A protein and the small-molecule ligand that binds it are described below.
Small molecule (SMILES): c1ccc(-c2cnc[nH]2)cc1

Sequence of chain 1.A:
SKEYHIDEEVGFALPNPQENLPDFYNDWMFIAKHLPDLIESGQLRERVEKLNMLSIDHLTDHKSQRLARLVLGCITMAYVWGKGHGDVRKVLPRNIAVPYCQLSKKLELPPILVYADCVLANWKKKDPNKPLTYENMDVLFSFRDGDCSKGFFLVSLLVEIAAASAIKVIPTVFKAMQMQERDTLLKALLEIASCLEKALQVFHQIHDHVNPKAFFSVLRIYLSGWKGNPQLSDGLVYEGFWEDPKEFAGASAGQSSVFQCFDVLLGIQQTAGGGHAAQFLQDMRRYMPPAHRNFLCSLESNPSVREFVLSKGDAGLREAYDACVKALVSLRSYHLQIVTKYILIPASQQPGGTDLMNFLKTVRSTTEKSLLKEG

Binding-site contacts:
Ligand atom C4 contacts residue ALA267 of chain 1.A at 3.6 Å (hydrophobic).
Ligand atom C9 contacts residue CYS132 of chain 1.A at 3.8 Å (hydrophobic).
Ligand atom N1 contacts residue SER266 of chain 1.A at 3.5 Å.
Ligand atom C8 contacts residue PHE166 of chain 1.A at 3.9 Å (hydrophobic).
Ligand atom N3 contacts residue HIS349 of chain 1.A at 4.0 Å.
Ligand atom C10 contacts residue PHE166 of chain 1.A at 3.5 Å (hydrophobic).
Ligand atom C5 contacts residue NHE1 of chain 1.E at 4.2 Å.
Ligand atom C9 contacts residue PHE167 of chain 1.A at 3.8 Å (hydrophobic).
Ligand atom C8 contacts residue CYS132 of chain 1.A at 4.0 Å (hydrophobic).
Ligand atom C7 contacts residue ALA267 of chain 1.A at 4.0 Å (hydrophobic).
Ligand atom C7 contacts residue SER266 of chain 1.A at 3.9 Å.
Ligand atom C7 contacts residue PHE166 of chain 1.A at 3.8 Å (hydrophobic).
Ligand atom C2 contacts residue HEM1 of chain 1.C at 2.9 Å.
Ligand atom C11 contacts residue TYR129 of chain 1.A at 3.9 Å (hydrophobic).
Ligand atom C6 contacts residue ALA267 of chain 1.A at 3.9 Å (hydrophobic).
Ligand atom C7 contacts residue NHE1 of chain 1.E at 4.2 Å.
Ligand atom C5 contacts residue ALA267 of chain 1.A at 3.5 Å (hydrophobic).
Ligand atom N1 contacts residue HEM1 of chain 1.C at 4.1 Å.
Ligand atom C11 contacts residue PHE166 of chain 1.A at 3.4 Å (hydrophobic).
Ligand atom N3 contacts residue HEM1 of chain 1.C at 1.9 Å.
Ligand atom C4 contacts residue PHE166 of chain 1.A at 3.5 Å (hydrophobic).
Ligand atom N3 contacts residue ALA267 of chain 1.A at 3.6 Å.
Ligand atom N1 contacts residue NHE1 of chain 1.E at 3.5 Å.
Ligand atom C7 contacts residue ALA265 of chain 1.A at 3.8 Å (hydrophobic).
Ligand atom C6 contacts residue PHE166 of chain 1.A at 3.5 Å (hydrophobic).
Ligand atom C4 contacts residue HEM1 of chain 1.C at 3.0 Å.
Ligand atom C10 contacts residue SER170 of chain 1.A at 3.5 Å.
Ligand atom C2 contacts residue ALA267 of chain 1.A at 3.4 Å (hydrophobic).
Ligand atom N1 contacts residue ALA267 of chain 1.A at 2.7 Å (h-bond).
Ligand atom C5 contacts residue PHE166 of chain 1.A at 3.6 Å (hydrophobic).
Ligand atom C5 contacts residue HEM1 of chain 1.C at 4.1 Å.
Ligand atom C11 contacts residue SER170 of chain 1.A at 3.4 Å.
Ligand atom C8 contacts residue ALA265 of chain 1.A at 4.0 Å (hydrophobic).
Ligand atom C10 contacts residue TYR129 of chain 1.A at 4.0 Å (hydrophobic).
Ligand atom C9 contacts residue PHE166 of chain 1.A at 3.8 Å (hydrophobic).
Ligand atom C9 contacts residue TYR129 of chain 1.A at 4.1 Å (hydrophobic).
Ligand atom C9 contacts residue VAL133 of chain 1.A at 3.4 Å (hydrophobic).
Ligand atom C10 contacts residue VAL133 of chain 1.A at 3.2 Å (hydrophobic).
Ligand atom C2 contacts residue NHE1 of chain 1.E at 3.8 Å.
Ligand atom C10 contacts residue PHE167 of chain 1.A at 4.1 Å (hydrophobic).